Sequence of chain 1.B:
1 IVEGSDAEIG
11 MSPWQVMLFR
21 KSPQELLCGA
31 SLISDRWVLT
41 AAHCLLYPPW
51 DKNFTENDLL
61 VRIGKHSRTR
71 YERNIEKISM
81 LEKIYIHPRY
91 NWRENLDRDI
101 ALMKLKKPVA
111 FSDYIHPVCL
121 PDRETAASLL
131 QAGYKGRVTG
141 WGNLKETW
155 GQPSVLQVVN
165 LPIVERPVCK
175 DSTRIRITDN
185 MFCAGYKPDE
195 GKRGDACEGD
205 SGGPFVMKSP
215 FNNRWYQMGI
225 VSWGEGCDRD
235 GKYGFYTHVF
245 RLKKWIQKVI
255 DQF

This protein binds this small molecule.
Small molecule (SMILES): [H]/N=C(\N)c1ccc(CNC(=O)[C@@H]2CCN2C(=O)[C@H](NCC(=O)N(C)C)C2CCCCC2)cc1

Binding-site contacts:
Ligand atom O30 contacts residue GLY228 of chain 1.B at 3.1 Å (h-bond).
Ligand atom N24 contacts residue ALA200 of chain 1.B at 3.3 Å (h-bond).
Ligand atom C20 contacts residue GLY228 of chain 1.B at 3.7 Å.
Ligand atom C9 contacts residue TRP227 of chain 1.B at 3.7 Å (hydrophobic).
Ligand atom O30 contacts residue GLU229 of chain 1.B at 3.6 Å.
Ligand atom N15 contacts residue SER226 of chain 1.B at 3.2 Å (h-bond).
Ligand atom N25 contacts residue ALA200 of chain 1.B at 3.2 Å (h-bond).
Ligand atom C18 contacts residue CYS201 of chain 1.B at 3.5 Å (hydrophobic).
Ligand atom C4 contacts residue ILE179 of chain 1.B at 3.7 Å (hydrophobic).
Ligand atom O14 contacts residue TRP50 of chain 1.B at 3.2 Å.
Ligand atom N15 contacts residue HIS43 of chain 1.B at 3.4 Å (h-bond).
Ligand atom O0 contacts residue TRP227 of chain 1.B at 3.2 Å.
Ligand atom C21 contacts residue GLY230 of chain 1.B at 3.7 Å.
Ligand atom C26 contacts residue HIS43 of chain 1.B at 3.4 Å.
Ligand atom N25 contacts residue CYS231 of chain 1.B at 3.7 Å.
Ligand atom C23 contacts residue ASP199 of chain 1.B at 3.6 Å.
Ligand atom C8 contacts residue GLY228 of chain 1.B at 3.6 Å.
Ligand atom C20 contacts residue ALA200 of chain 1.B at 3.7 Å (hydrophobic).
Ligand atom C12 contacts residue SER226 of chain 1.B at 3.7 Å.
Ligand atom C21 contacts residue GLY228 of chain 1.B at 3.4 Å.
Ligand atom C3 contacts residue ILE179 of chain 1.B at 3.7 Å (hydrophobic).
Ligand atom O30 contacts residue GLY230 of chain 1.B at 2.9 Å (h-bond).
Ligand atom C23 contacts residue ALA200 of chain 1.B at 3.1 Å (hydrophobic).
Ligand atom C13 contacts residue HIS43 of chain 1.B at 3.6 Å.
Ligand atom N24 contacts residue ASP199 of chain 1.B at 2.8 Å (salt-bridge).
Ligand atom C26 contacts residue TRP50 of chain 1.B at 3.7 Å (hydrophobic).
Ligand atom C12 contacts residue HIS43 of chain 1.B at 3.7 Å.
Ligand atom N25 contacts residue GLY230 of chain 1.B at 2.8 Å (h-bond).
Ligand atom C16 contacts residue SER205 of chain 1.B at 3.0 Å.
Ligand atom C27 contacts residue TYR47 of chain 1.B at 3.4 Å (hydrophobic).
Ligand atom C2 contacts residue GLY228 of chain 1.B at 3.7 Å.
Ligand atom N25 contacts residue ASP199 of chain 1.B at 2.8 Å (salt-bridge).
Ligand atom C1 contacts residue GLY228 of chain 1.B at 3.4 Å.
Ligand atom C19 contacts residue VAL225 of chain 1.B at 3.8 Å (hydrophobic).
Ligand atom C27 contacts residue TRP50 of chain 1.B at 3.8 Å (hydrophobic).
Ligand atom C12 contacts residue LEU96 of chain 1.B at 3.6 Å (hydrophobic).
Ligand atom N24 contacts residue GLY238 of chain 1.B at 3.4 Å.
Ligand atom N15 contacts residue SER205 of chain 1.B at 3.2 Å (h-bond).
Ligand atom N7 contacts residue GLY228 of chain 1.B at 2.9 Å (h-bond).
Ligand atom O0 contacts residue GLY228 of chain 1.B at 3.3 Å (h-bond).